This small molecule binds to this protein.
Small molecule (SMILES): O=c1[nH]c(=O)n([C@@H]2O[C@H](CO)[C@@H](O)[C@H](O)[C@H]2O)cc1Br

Binding-site contacts:
Ligand atom O3 contacts residue GLY675 of chain 1.A at 3.1 Å (h-bond).
Ligand atom C4A contacts residue ASP283 of chain 1.A at 3.4 Å.
Ligand atom O4A contacts residue ASP283 of chain 1.A at 3.4 Å (salt-bridge).
Ligand atom C6A contacts residue HIS377 of chain 1.A at 3.4 Å.
Ligand atom C6A contacts residue ASN284 of chain 1.A at 3.8 Å.
Ligand atom O2A contacts residue GLY135 of chain 1.A at 3.1 Å (h-bond).
Ligand atom N3 contacts residue ASN284 of chain 1.A at 3.6 Å (h-bond).
Ligand atom O4 contacts residue ASN484 of chain 1.A at 3.6 Å (h-bond).
Ligand atom O3 contacts residue ALA673 of chain 1.A at 3.4 Å (h-bond).
Ligand atom O6 contacts residue ASN484 of chain 1.A at 2.9 Å (h-bond).
Ligand atom C3 contacts residue GLU672 of chain 1.A at 3.3 Å.
Ligand atom C5 contacts residue GLY135 of chain 1.A at 3.7 Å.
Ligand atom O2A contacts residue LEU136 of chain 1.A at 3.1 Å (h-bond).
Ligand atom C4 contacts residue GLY675 of chain 1.A at 3.7 Å.
Ligand atom N1 contacts residue LEU136 of chain 1.A at 3.8 Å.
Ligand atom O3 contacts residue GLU672 of chain 1.A at 2.7 Å (salt-bridge).
Ligand atom O5 contacts residue LEU136 of chain 1.A at 3.7 Å.
Ligand atom O2 contacts residue GLU672 of chain 1.A at 3.2 Å (salt-bridge).
Ligand atom N3 contacts residue ASP283 of chain 1.A at 2.5 Å (salt-bridge).
Ligand atom O4 contacts residue GLY675 of chain 1.A at 2.8 Å (h-bond).
Ligand atom C6 contacts residue ASN484 of chain 1.A at 3.4 Å.
Ligand atom N1 contacts residue ASN284 of chain 1.A at 3.8 Å.
Ligand atom O4A contacts residue ASN284 of chain 1.A at 2.9 Å (h-bond).
Ligand atom O3 contacts residue SER674 of chain 1.A at 2.9 Å (h-bond).
Ligand atom O2 contacts residue ASN284 of chain 1.A at 3.1 Å (h-bond).
Ligand atom C4A contacts residue ASN284 of chain 1.A at 3.6 Å.
Ligand atom O6 contacts residue HIS377 of chain 1.A at 2.6 Å (h-bond).
Ligand atom O4 contacts residue SER674 of chain 1.A at 3.7 Å.
Ligand atom O5 contacts residue HIS377 of chain 1.A at 3.5 Å (h-bond).
Ligand atom C2A contacts residue ASP283 of chain 1.A at 3.4 Å.
Ligand atom C6 contacts residue HIS377 of chain 1.A at 3.5 Å.
Ligand atom C3 contacts residue GLY675 of chain 1.A at 3.7 Å.
Ligand atom C5 contacts residue LEU136 of chain 1.A at 3.8 Å (hydrophobic).
Ligand atom O2A contacts residue ASP283 of chain 1.A at 3.2 Å (salt-bridge).
Ligand atom C2A contacts residue LEU136 of chain 1.A at 3.6 Å (hydrophobic).
Ligand atom C2A contacts residue ASN284 of chain 1.A at 3.6 Å.
Ligand atom C6 contacts residue GLY135 of chain 1.A at 3.7 Å.
Ligand atom C5A contacts residue ASN284 of chain 1.A at 3.7 Å.
Ligand atom C2 contacts residue GLU672 of chain 1.A at 3.8 Å.
Ligand atom O2 contacts residue TYR573 of chain 1.A at 3.2 Å (h-bond).

Sequence of chain 1.A:
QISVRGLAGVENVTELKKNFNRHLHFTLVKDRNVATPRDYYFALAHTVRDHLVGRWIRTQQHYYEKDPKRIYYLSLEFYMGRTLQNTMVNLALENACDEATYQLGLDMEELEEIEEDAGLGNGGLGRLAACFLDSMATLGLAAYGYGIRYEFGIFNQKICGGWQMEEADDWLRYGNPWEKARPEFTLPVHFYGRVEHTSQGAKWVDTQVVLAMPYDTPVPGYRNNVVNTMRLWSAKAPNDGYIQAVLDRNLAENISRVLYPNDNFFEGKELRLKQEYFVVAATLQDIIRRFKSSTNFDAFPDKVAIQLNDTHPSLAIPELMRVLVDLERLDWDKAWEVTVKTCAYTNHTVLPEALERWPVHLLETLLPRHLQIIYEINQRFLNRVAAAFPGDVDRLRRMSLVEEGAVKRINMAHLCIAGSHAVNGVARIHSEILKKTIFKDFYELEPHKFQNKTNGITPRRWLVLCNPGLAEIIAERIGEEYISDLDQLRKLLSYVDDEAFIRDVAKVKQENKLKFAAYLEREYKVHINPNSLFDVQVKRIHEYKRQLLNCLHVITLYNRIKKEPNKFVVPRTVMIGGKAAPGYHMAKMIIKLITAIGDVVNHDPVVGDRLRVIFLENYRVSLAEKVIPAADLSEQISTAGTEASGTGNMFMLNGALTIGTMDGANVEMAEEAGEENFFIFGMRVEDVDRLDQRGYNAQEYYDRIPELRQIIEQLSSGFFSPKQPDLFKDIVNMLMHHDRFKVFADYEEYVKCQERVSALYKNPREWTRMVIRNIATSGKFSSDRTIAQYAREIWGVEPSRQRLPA